Sequence of chain 2.A:
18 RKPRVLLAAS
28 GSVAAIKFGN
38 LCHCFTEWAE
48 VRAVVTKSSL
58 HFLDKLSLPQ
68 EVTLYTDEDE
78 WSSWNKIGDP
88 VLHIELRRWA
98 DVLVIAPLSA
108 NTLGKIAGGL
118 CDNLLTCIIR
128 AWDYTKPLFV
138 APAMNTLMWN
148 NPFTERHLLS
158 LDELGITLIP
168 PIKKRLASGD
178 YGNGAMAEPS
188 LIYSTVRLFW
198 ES

Binding-site contacts:
Ligand atom O11 contacts residue ARG172 of chain 2.A at 3.0 Å (salt-bridge).
Ligand atom O13 contacts residue ALA31 of chain 2.A at 3.3 Å.
Ligand atom C16 contacts residue FMN1 of chain 2.C at 2.9 Å.
Ligand atom C24 contacts residue ASN142 of chain 2.A at 3.5 Å.
Ligand atom O13 contacts residue MET183 of chain 2.A at 3.0 Å (h-bond).
Ligand atom C15 contacts residue MET141 of chain 2.A at 4.0 Å (hydrophobic).
Ligand atom C8 contacts residue ALA31 of chain 2.A at 3.7 Å (hydrophobic).
Ligand atom C17 contacts residue ALA174 of chain 2.A at 4.0 Å (hydrophobic).
Ligand atom S25 contacts residue HIS90 of chain 3.A at 3.4 Å (h-bond).
Ligand atom C24 contacts residue ILE91 of chain 3.A at 3.1 Å (hydrophobic).
Ligand atom C17 contacts residue FMN1 of chain 2.C at 3.4 Å.
Ligand atom C12 contacts residue ALA182 of chain 2.A at 3.6 Å (hydrophobic).
Ligand atom C9 contacts residue VAL30 of chain 2.A at 3.7 Å (hydrophobic).
Ligand atom N19 contacts residue VAL30 of chain 2.A at 3.8 Å.
Ligand atom N19 contacts residue MET141 of chain 2.A at 3.7 Å.
Ligand atom O18 contacts residue VAL30 of chain 2.A at 3.7 Å.
Ligand atom C16 contacts residue SER29 of chain 2.A at 4.0 Å.
Ligand atom S25 contacts residue MET145 of chain 2.A at 3.7 Å.
Ligand atom O11 contacts residue ALA174 of chain 2.A at 3.9 Å.
Ligand atom N19 contacts residue FMN1 of chain 2.C at 3.0 Å (h-bond).
Ligand atom O11 contacts residue LEU173 of chain 2.A at 3.6 Å.
Ligand atom S25 contacts residue FMN1 of chain 2.C at 3.5 Å.
Ligand atom C8 contacts residue LYS34 of chain 2.A at 3.5 Å.
Ligand atom C23 contacts residue ASN142 of chain 2.A at 3.9 Å.
Ligand atom C16 contacts residue MET141 of chain 2.A at 3.6 Å (hydrophobic).
Ligand atom O18 contacts residue LEU173 of chain 2.A at 3.5 Å.
Ligand atom C15 contacts residue ALA182 of chain 2.A at 3.2 Å (hydrophobic).
Ligand atom C15 contacts residue GLY181 of chain 2.A at 3.3 Å.
Ligand atom N19 contacts residue ASN142 of chain 2.A at 3.5 Å (h-bond).
Ligand atom C16 contacts residue VAL30 of chain 2.A at 3.8 Å (hydrophobic).
Ligand atom O13 contacts residue ALA182 of chain 2.A at 3.6 Å.
Ligand atom C23 contacts residue FMN1 of chain 2.C at 4.0 Å.
Ligand atom C15 contacts residue MET183 of chain 2.A at 3.9 Å (hydrophobic).
Ligand atom C12 contacts residue MET183 of chain 2.A at 3.8 Å (hydrophobic).
Ligand atom S25 contacts residue ILE91 of chain 3.A at 3.8 Å.
Ligand atom C24 contacts residue FMN1 of chain 2.C at 4.0 Å.
Ligand atom C17 contacts residue VAL30 of chain 2.A at 3.5 Å (hydrophobic).
Ligand atom O18 contacts residue ALA174 of chain 2.A at 2.8 Å (h-bond).
Ligand atom N14 contacts residue ALA182 of chain 2.A at 3.4 Å.
Ligand atom S25 contacts residue ASN142 of chain 2.A at 3.3 Å (h-bond).

Sequence of chain 3.A:
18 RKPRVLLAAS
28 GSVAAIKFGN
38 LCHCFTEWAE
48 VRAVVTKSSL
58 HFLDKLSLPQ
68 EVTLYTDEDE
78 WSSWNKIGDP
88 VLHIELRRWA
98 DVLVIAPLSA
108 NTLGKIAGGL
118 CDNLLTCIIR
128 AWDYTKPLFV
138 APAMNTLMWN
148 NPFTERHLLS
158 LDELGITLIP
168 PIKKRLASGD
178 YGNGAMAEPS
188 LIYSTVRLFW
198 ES

This protein binds this small molecule.
Small molecule (SMILES): CC(C)(CO)[C@@H](O)C(=O)NCCC(=O)N/C=C\S